Sequence of chain 1.A:
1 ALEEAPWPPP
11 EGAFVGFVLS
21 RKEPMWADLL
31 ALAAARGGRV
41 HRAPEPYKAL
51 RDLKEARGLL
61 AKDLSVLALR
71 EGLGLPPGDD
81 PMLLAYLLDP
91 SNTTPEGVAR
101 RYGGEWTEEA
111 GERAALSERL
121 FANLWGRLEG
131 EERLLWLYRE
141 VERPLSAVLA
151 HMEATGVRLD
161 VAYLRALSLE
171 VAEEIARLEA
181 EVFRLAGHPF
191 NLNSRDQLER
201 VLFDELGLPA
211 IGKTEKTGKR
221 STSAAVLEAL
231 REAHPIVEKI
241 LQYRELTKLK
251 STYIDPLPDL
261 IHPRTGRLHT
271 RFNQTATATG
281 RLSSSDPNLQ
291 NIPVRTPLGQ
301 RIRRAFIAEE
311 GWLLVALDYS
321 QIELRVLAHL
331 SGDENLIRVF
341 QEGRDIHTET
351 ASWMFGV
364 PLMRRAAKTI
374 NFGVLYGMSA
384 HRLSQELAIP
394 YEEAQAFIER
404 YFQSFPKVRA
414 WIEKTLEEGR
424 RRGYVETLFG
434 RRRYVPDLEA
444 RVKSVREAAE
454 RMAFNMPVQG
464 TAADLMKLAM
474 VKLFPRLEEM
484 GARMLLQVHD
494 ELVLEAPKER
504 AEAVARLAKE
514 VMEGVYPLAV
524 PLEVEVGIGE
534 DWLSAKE

This small molecule binds to this protein.
Small molecule (SMILES): Nc1nc2c(ncn2[C@H]2CC[C@@H](CO[P](=O)(O)O[P](=O)(O)OP(=O)(O)O)O2)c(=O)[nH]1

Binding-site contacts:
Ligand atom C2 contacts residue TYR379 of chain 1.A at 3.2 Å (hydrophobic).
Ligand atom O2A contacts residue LYS371 of chain 1.A at 2.8 Å (salt-bridge).
Ligand atom O1A contacts residue PHE375 of chain 1.A at 3.8 Å.
Ligand atom O5' contacts residue PHE375 of chain 1.A at 4.0 Å.
Ligand atom O2A contacts residue PHE375 of chain 1.A at 3.5 Å.
Ligand atom C4 contacts residue PHE375 of chain 1.A at 4.0 Å (hydrophobic).
Ligand atom O1G contacts residue LYS371 of chain 1.A at 2.9 Å (salt-bridge).
Ligand atom O6 contacts residue TYR379 of chain 1.A at 3.9 Å.
Ligand atom N7 contacts residue ARG295 of chain 1.A at 3.7 Å.
Ligand atom N2 contacts residue GLU323 of chain 1.A at 3.9 Å.
Ligand atom O1A contacts residue GLN321 of chain 1.A at 3.2 Å.
Ligand atom C4 contacts residue ARG295 of chain 1.A at 3.9 Å.
Ligand atom N2 contacts residue TYR379 of chain 1.A at 3.0 Å (h-bond).
Ligand atom O1G contacts residue ARG367 of chain 1.A at 4.1 Å.
Ligand atom C8 contacts residue PHE375 of chain 1.A at 3.8 Å (hydrophobic).
Ligand atom C5 contacts residue PHE375 of chain 1.A at 3.8 Å (hydrophobic).
Ligand atom N9 contacts residue PHE375 of chain 1.A at 3.9 Å.
Ligand atom O1G contacts residue HIS347 of chain 1.A at 4.2 Å.
Ligand atom C6 contacts residue TYR379 of chain 1.A at 3.7 Å (hydrophobic).
Ligand atom C5' contacts residue LYS371 of chain 1.A at 3.5 Å.
Ligand atom O2A contacts residue HIS347 of chain 1.A at 3.6 Å (h-bond).
Ligand atom O1A contacts residue HIS347 of chain 1.A at 4.1 Å.
Ligand atom O5' contacts residue LYS371 of chain 1.A at 4.2 Å.
Ligand atom PG contacts residue ARG367 of chain 1.A at 4.0 Å.
Ligand atom PA contacts residue PHE375 of chain 1.A at 3.9 Å.
Ligand atom O3A contacts residue GLN321 of chain 1.A at 3.4 Å (h-bond).
Ligand atom O3G contacts residue ARG367 of chain 1.A at 2.7 Å (salt-bridge).
Ligand atom N1 contacts residue TYR379 of chain 1.A at 2.7 Å (h-bond).
Ligand atom N7 contacts residue PHE375 of chain 1.A at 3.8 Å.
Ligand atom O1B contacts residue LYS371 of chain 1.A at 3.3 Å (salt-bridge).
Ligand atom PA contacts residue GLN321 of chain 1.A at 4.1 Å.
Ligand atom C8 contacts residue ARG295 of chain 1.A at 3.4 Å.
Ligand atom PA contacts residue HIS347 of chain 1.A at 4.3 Å.
Ligand atom C5 contacts residue ARG295 of chain 1.A at 3.9 Å.
Ligand atom C5' contacts residue PHE375 of chain 1.A at 3.5 Å (hydrophobic).
Ligand atom C6 contacts residue PHE375 of chain 1.A at 4.1 Å (hydrophobic).
Ligand atom PG contacts residue LYS371 of chain 1.A at 4.3 Å.
Ligand atom N9 contacts residue ARG295 of chain 1.A at 3.5 Å (salt-bridge).
Ligand atom PA contacts residue LYS371 of chain 1.A at 4.1 Å.
Ligand atom C1' contacts residue ARG295 of chain 1.A at 4.1 Å.